Sequence of chain 1.A:
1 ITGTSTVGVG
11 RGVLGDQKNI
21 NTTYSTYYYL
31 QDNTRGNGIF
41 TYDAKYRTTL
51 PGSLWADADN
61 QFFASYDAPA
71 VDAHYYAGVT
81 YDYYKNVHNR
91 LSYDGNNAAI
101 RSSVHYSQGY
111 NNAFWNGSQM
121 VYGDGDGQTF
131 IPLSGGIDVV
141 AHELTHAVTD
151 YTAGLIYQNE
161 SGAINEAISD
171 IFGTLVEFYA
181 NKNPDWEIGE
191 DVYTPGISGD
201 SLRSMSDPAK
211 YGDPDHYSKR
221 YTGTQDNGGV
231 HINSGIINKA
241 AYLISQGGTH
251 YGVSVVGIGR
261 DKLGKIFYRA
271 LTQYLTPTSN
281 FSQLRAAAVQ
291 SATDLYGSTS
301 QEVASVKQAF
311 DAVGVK

A small-molecule ligand and the protein it binds are described below.
Small molecule (SMILES): N[C@@H](CCCC[NH3+])C(=O)O

Binding-site contacts:
Ligand atom CA contacts residue ASN112 of chain 1.A at 4.2 Å.
Ligand atom C contacts residue ASN112 of chain 1.A at 3.7 Å.
Ligand atom CG contacts residue LEU202 of chain 1.A at 3.8 Å (hydrophobic).
Ligand atom N contacts residue VAL1 of chain 1.G at 1.3 Å.
Ligand atom OXT contacts residue HIS231 of chain 1.A at 3.8 Å.
Ligand atom CA contacts residue ARG203 of chain 1.A at 4.2 Å.
Ligand atom CG contacts residue VAL1 of chain 1.G at 3.6 Å (hydrophobic).
Ligand atom C contacts residue VAL1 of chain 1.G at 3.7 Å (hydrophobic).
Ligand atom N contacts residue HIS231 of chain 1.A at 4.0 Å.
Ligand atom CA contacts residue HIS231 of chain 1.A at 3.8 Å.
Ligand atom CD contacts residue ASN112 of chain 1.A at 3.1 Å.
Ligand atom CB contacts residue VAL1 of chain 1.G at 3.4 Å (hydrophobic).
Ligand atom CB contacts residue ASN112 of chain 1.A at 4.5 Å.
Ligand atom CE contacts residue PHE130 of chain 1.A at 4.0 Å (hydrophobic).
Ligand atom OXT contacts residue VAL1 of chain 1.G at 4.0 Å.
Ligand atom CG contacts residue PHE130 of chain 1.A at 4.3 Å (hydrophobic).
Ligand atom CE contacts residue ASN111 of chain 1.A at 3.6 Å.
Ligand atom C contacts residue HIS231 of chain 1.A at 3.6 Å.
Ligand atom CA contacts residue VAL1 of chain 1.G at 2.5 Å (hydrophobic).
Ligand atom CD contacts residue ASN111 of chain 1.A at 3.4 Å.
Ligand atom CD contacts residue PHE130 of chain 1.A at 4.4 Å (hydrophobic).
Ligand atom CE contacts residue ASN112 of chain 1.A at 4.3 Å.
Ligand atom CG contacts residue ASN111 of chain 1.A at 4.4 Å.
Ligand atom OXT contacts residue ASN112 of chain 1.A at 2.9 Å (h-bond).
Ligand atom N contacts residue ASN112 of chain 1.A at 3.3 Å (h-bond).
Ligand atom O contacts residue HIS231 of chain 1.A at 3.4 Å (h-bond).
Ligand atom CB contacts residue ARG203 of chain 1.A at 4.4 Å.
Ligand atom O contacts residue ASP226 of chain 1.A at 4.4 Å.
Ligand atom CB contacts residue LEU202 of chain 1.A at 4.0 Å (hydrophobic).
Ligand atom CG contacts residue ASN112 of chain 1.A at 3.9 Å.
Ligand atom NZ contacts residue LEU202 of chain 1.A at 4.5 Å.